The small molecule below binds the protein below.
Small molecule (SMILES): NCc1c[nH]c2nc(N)[nH]c(=O)c12

Sequence of chain 1.A:
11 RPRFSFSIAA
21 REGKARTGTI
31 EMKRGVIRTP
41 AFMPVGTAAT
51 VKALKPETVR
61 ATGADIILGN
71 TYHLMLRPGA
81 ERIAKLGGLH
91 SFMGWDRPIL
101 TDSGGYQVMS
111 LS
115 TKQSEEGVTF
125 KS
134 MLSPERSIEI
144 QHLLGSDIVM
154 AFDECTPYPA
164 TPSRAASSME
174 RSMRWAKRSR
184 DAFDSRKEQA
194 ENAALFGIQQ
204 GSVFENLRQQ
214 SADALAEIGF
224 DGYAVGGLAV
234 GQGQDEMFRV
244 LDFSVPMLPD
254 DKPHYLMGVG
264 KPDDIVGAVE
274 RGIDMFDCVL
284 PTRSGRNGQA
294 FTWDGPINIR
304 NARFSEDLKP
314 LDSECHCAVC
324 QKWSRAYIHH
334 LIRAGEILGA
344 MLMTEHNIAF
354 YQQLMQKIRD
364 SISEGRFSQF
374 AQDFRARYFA

Binding-site contacts:
Ligand atom C10 contacts residue GLY230 of chain 1.A at 3.5 Å.
Ligand atom O6 contacts residue GLY229 of chain 1.A at 3.4 Å.
Ligand atom N2 contacts residue SER103 of chain 1.A at 3.6 Å.
Ligand atom N3 contacts residue MET260 of chain 1.A at 3.5 Å.
Ligand atom N1 contacts residue GLN203 of chain 1.A at 4.0 Å.
Ligand atom C2 contacts residue TYR106 of chain 1.A at 3.6 Å (hydrophobic).
Ligand atom N1 contacts residue ASP156 of chain 1.A at 2.6 Å (salt-bridge).
Ligand atom N9 contacts residue MET260 of chain 1.A at 3.7 Å.
Ligand atom O6 contacts residue CYS158 of chain 1.A at 3.2 Å.
Ligand atom O6 contacts residue GLN203 of chain 1.A at 3.1 Å (h-bond).
Ligand atom N3 contacts residue TYR106 of chain 1.A at 3.5 Å.
Ligand atom C10 contacts residue MET260 of chain 1.A at 3.8 Å (hydrophobic).
Ligand atom C10 contacts residue LEU231 of chain 1.A at 3.1 Å (hydrophobic).
Ligand atom C6 contacts residue GLN203 of chain 1.A at 3.9 Å.
Ligand atom N2 contacts residue TYR106 of chain 1.A at 4.0 Å.
Ligand atom N11 contacts residue MET260 of chain 1.A at 3.1 Å (h-bond).
Ligand atom C7 contacts residue TYR106 of chain 1.A at 3.9 Å (hydrophobic).
Ligand atom C6 contacts residue ASP156 of chain 1.A at 3.5 Å.
Ligand atom C4 contacts residue MET260 of chain 1.A at 3.9 Å (hydrophobic).
Ligand atom N9 contacts residue ASP102 of chain 1.A at 3.5 Å (salt-bridge).
Ligand atom O6 contacts residue GLY230 of chain 1.A at 2.9 Å (h-bond).
Ligand atom N2 contacts residue ASP102 of chain 1.A at 2.8 Å (salt-bridge).
Ligand atom C4 contacts residue ASP102 of chain 1.A at 3.5 Å.
Ligand atom N2 contacts residue ASP156 of chain 1.A at 2.7 Å (salt-bridge).
Ligand atom C6 contacts residue CYS158 of chain 1.A at 3.6 Å (hydrophobic).
Ligand atom C5 contacts residue MET260 of chain 1.A at 3.9 Å (hydrophobic).
Ligand atom C2 contacts residue ASP102 of chain 1.A at 3.5 Å.
Ligand atom C4 contacts residue TYR106 of chain 1.A at 3.7 Å (hydrophobic).
Ligand atom N11 contacts residue LEU231 of chain 1.A at 2.5 Å (h-bond).
Ligand atom N9 contacts residue GOL1 of chain 1.F at 2.9 Å (h-bond).
Ligand atom O6 contacts residue ASP156 of chain 1.A at 3.6 Å.
Ligand atom C5 contacts residue TYR106 of chain 1.A at 3.7 Å (hydrophobic).
Ligand atom C7 contacts residue MET260 of chain 1.A at 3.8 Å (hydrophobic).
Ligand atom C8 contacts residue MET260 of chain 1.A at 3.6 Å (hydrophobic).
Ligand atom N3 contacts residue ASP102 of chain 1.A at 2.6 Å (salt-bridge).
Ligand atom C2 contacts residue ASP156 of chain 1.A at 3.5 Å.
Ligand atom N2 contacts residue ILE201 of chain 1.A at 3.5 Å.
Ligand atom C2 contacts residue MET260 of chain 1.A at 3.8 Å (hydrophobic).
Ligand atom C6 contacts residue GLY230 of chain 1.A at 3.9 Å.
Ligand atom C8 contacts residue GOL1 of chain 1.F at 3.7 Å.